Sequence of chain 2.A:
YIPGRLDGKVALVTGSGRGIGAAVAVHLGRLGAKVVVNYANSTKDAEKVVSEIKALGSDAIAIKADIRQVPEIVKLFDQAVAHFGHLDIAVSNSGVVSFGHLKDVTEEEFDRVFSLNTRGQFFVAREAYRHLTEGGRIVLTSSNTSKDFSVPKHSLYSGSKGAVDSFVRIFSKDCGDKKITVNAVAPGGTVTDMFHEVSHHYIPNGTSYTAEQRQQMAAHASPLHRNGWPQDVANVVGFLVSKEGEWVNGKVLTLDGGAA

The small molecule below binds the protein below.
Small molecule (SMILES): O=c1oc2cc(O)ccc2c2oc3cc(O)ccc3c12

Binding-site contacts:
Ligand atom CAS contacts residue GLY199 of chain 2.A at 3.9 Å.
Ligand atom CAR contacts residue ALA228 of chain 2.A at 3.9 Å (hydrophobic).
Ligand atom CAH contacts residue TYR212 of chain 2.A at 3.3 Å (hydrophobic).
Ligand atom CAF contacts residue TYR212 of chain 2.A at 3.7 Å (hydrophobic).
Ligand atom OAA contacts residue TYR212 of chain 2.A at 3.6 Å.
Ligand atom CAF contacts residue GOL1 of chain 2.H at 2.9 Å.
Ligand atom CAD contacts residue ASN154 of chain 2.A at 3.1 Å.
Ligand atom CAF contacts residue ASN154 of chain 2.A at 3.7 Å.
Ligand atom CAD contacts residue GLY199 of chain 2.A at 3.7 Å.
Ligand atom CAO contacts residue TYR212 of chain 2.A at 3.3 Å (hydrophobic).
Ligand atom CAQ contacts residue GLY199 of chain 2.A at 3.4 Å.
Ligand atom CAL contacts residue TYR212 of chain 2.A at 3.6 Å (hydrophobic).
Ligand atom CAS contacts residue GOL1 of chain 2.H at 3.2 Å.
Ligand atom OAB contacts residue TYR212 of chain 2.A at 3.9 Å.
Ligand atom CAM contacts residue ALA228 of chain 2.A at 3.8 Å (hydrophobic).
Ligand atom CAH contacts residue GLY199 of chain 2.A at 3.8 Å.
Ligand atom CAT contacts residue TYR212 of chain 2.A at 3.5 Å (hydrophobic).
Ligand atom CAS contacts residue TYR212 of chain 2.A at 3.6 Å (hydrophobic).
Ligand atom OAA contacts residue SER209 of chain 2.A at 3.2 Å.
Ligand atom CAE contacts residue ILE213 of chain 2.A at 3.5 Å (hydrophobic).
Ligand atom OAK contacts residue PHE159 of chain 2.A at 3.4 Å.
Ligand atom CAN contacts residue TYR212 of chain 2.A at 3.4 Å (hydrophobic).
Ligand atom CAQ contacts residue TYR212 of chain 2.A at 3.5 Å (hydrophobic).
Ligand atom CAQ contacts residue GOL1 of chain 2.H at 3.4 Å.
Ligand atom OAK contacts residue GOL1 of chain 2.H at 2.6 Å.
Ligand atom CAI contacts residue GOL1 of chain 2.H at 3.2 Å.
Ligand atom CAD contacts residue GLY198 of chain 2.A at 3.8 Å.
Ligand atom OAA contacts residue PHE205 of chain 2.A at 3.1 Å.
Ligand atom CAN contacts residue PHE205 of chain 2.A at 3.4 Å (hydrophobic).
Ligand atom CAP contacts residue TYR212 of chain 2.A at 3.8 Å (hydrophobic).
Ligand atom CAO contacts residue GLY199 of chain 2.A at 3.5 Å.
Ligand atom CAE contacts residue ALA228 of chain 2.A at 3.6 Å (hydrophobic).
Ligand atom OAJ contacts residue PHE205 of chain 2.A at 3.7 Å.
Ligand atom OAJ contacts residue TYR212 of chain 2.A at 3.3 Å.
Ligand atom OAC contacts residue MET227 of chain 2.A at 3.8 Å.
Ligand atom CAG contacts residue ALA228 of chain 2.A at 3.4 Å (hydrophobic).
Ligand atom CAR contacts residue TYR212 of chain 2.A at 3.6 Å (hydrophobic).
Ligand atom CAF contacts residue GLY199 of chain 2.A at 3.4 Å.
Ligand atom CAF contacts residue PHE159 of chain 2.A at 3.8 Å (hydrophobic).
Ligand atom CAP contacts residue GOL1 of chain 2.H at 3.1 Å.